Binding-site contacts:
Ligand atom N5 contacts residue GLU73 of chain 1.A at 3.1 Å (salt-bridge).
Ligand atom C3 contacts residue ZN1 of chain 1.D at 2.8 Å.
Ligand atom O6 contacts residue HIS253 of chain 1.A at 2.9 Å (h-bond).
Ligand atom O31 contacts residue LYS227 of chain 1.A at 3.2 Å (salt-bridge).
Ligand atom C18 contacts residue GLY198 of chain 1.A at 3.8 Å.
Ligand atom C19 contacts residue SER199 of chain 1.A at 3.8 Å.
Ligand atom O4 contacts residue ASP230 of chain 1.A at 3.4 Å (salt-bridge).
Ligand atom C20 contacts residue GLY198 of chain 1.A at 3.8 Å.
Ligand atom O8 contacts residue HIS58 of chain 1.A at 3.5 Å (h-bond).
Ligand atom C2 contacts residue THR179 of chain 1.A at 3.6 Å.
Ligand atom C13 contacts residue ILE189 of chain 1.A at 3.5 Å (hydrophobic).
Ligand atom O6 contacts residue HIS74 of chain 1.A at 3.4 Å (h-bond).
Ligand atom C30 contacts residue PHE180 of chain 1.A at 3.2 Å (hydrophobic).
Ligand atom O4 contacts residue HIS226 of chain 1.A at 2.9 Å (h-bond).
Ligand atom C19 contacts residue THR203 of chain 1.A at 3.6 Å.
Ligand atom C21 contacts residue GLY198 of chain 1.A at 3.8 Å.
Ligand atom O31 contacts residue ASP230 of chain 1.A at 3.0 Å (salt-bridge).
Ligand atom C3 contacts residue ASP230 of chain 1.A at 3.4 Å.
Ligand atom N5 contacts residue ZN1 of chain 1.D at 3.1 Å.
Ligand atom N5 contacts residue HIS253 of chain 1.A at 2.7 Å (h-bond).
Ligand atom C20 contacts residue THR203 of chain 1.A at 3.2 Å.
Ligand atom O6 contacts residue ZN1 of chain 1.D at 2.4 Å.
Ligand atom C17 contacts residue ILE186 of chain 1.A at 3.6 Å (hydrophobic).
Ligand atom N5 contacts residue HIS58 of chain 1.A at 3.7 Å.
Ligand atom C7 contacts residue HIS58 of chain 1.A at 3.8 Å.
Ligand atom O4 contacts residue ZN1 of chain 1.D at 2.1 Å.
Ligand atom C11 contacts residue ILE18 of chain 1.A at 3.5 Å (hydrophobic).
Ligand atom C3 contacts residue THR179 of chain 1.A at 3.5 Å.
Ligand atom O6 contacts residue GLU73 of chain 1.A at 2.4 Å (salt-bridge).
Ligand atom C10 contacts residue THR179 of chain 1.A at 3.7 Å.
Ligand atom N1 contacts residue THR179 of chain 1.A at 3.1 Å (h-bond).
Ligand atom N1 contacts residue HIS58 of chain 1.A at 3.8 Å.
Ligand atom C27 contacts residue LEU200 of chain 1.A at 3.8 Å (hydrophobic).
Ligand atom O4 contacts residue THR179 of chain 1.A at 2.7 Å (h-bond).
Ligand atom N5 contacts residue ASP230 of chain 1.A at 3.4 Å (salt-bridge).
Ligand atom O4 contacts residue HIS74 of chain 1.A at 3.6 Å (h-bond).
Ligand atom C30 contacts residue THR179 of chain 1.A at 3.2 Å.
Ligand atom C14 contacts residue ILE189 of chain 1.A at 3.6 Å (hydrophobic).
Ligand atom C19 contacts residue GLY198 of chain 1.A at 3.7 Å.
Ligand atom O6 contacts residue ASP230 of chain 1.A at 3.1 Å (salt-bridge).

Sequence of chain 1.A:
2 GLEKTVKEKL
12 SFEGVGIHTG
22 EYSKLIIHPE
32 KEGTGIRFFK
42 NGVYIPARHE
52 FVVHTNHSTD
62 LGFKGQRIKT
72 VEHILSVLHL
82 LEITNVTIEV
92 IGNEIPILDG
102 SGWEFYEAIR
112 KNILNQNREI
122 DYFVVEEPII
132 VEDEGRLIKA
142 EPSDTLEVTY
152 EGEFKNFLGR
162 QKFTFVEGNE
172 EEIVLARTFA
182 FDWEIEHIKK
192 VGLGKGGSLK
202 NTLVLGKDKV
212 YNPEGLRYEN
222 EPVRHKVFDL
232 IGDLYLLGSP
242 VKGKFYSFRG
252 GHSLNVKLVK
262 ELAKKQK

A protein and the small-molecule ligand that binds it are described below.
Small molecule (SMILES): C[C@@H](O)[C@H](NC(=O)N1CCC(c2ccc(C#Cc3ccccc3)cc2)CC1)C(=O)NO